A small-molecule ligand and the protein it binds are described below.
Small molecule (SMILES): COC(=O)CCCC=C(c1cc(C#N)c(OC)c(C(=O)OC)c1)c1cc(C#N)c(OC)c(C(=O)OC)c1

Sequence of chain 1.A:
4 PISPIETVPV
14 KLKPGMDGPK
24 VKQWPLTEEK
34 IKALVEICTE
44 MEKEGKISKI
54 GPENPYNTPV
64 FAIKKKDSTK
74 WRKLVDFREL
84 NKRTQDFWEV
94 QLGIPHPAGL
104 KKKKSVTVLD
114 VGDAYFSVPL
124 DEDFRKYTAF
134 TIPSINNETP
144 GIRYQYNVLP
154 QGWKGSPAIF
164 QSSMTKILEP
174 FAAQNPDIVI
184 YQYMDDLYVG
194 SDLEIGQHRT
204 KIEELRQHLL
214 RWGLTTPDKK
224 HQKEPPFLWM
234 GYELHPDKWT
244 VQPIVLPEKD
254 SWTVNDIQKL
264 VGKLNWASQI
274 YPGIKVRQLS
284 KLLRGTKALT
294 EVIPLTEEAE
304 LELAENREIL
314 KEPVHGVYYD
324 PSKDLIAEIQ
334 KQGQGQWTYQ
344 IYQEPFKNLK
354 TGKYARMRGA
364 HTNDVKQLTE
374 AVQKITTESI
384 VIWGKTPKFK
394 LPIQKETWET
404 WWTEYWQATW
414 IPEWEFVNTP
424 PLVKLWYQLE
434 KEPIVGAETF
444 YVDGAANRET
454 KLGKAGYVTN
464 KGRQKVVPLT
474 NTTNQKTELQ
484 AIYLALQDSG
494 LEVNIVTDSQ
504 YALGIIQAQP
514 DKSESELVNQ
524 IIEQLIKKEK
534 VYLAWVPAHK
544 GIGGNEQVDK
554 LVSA

Sequence of chain 1.B:
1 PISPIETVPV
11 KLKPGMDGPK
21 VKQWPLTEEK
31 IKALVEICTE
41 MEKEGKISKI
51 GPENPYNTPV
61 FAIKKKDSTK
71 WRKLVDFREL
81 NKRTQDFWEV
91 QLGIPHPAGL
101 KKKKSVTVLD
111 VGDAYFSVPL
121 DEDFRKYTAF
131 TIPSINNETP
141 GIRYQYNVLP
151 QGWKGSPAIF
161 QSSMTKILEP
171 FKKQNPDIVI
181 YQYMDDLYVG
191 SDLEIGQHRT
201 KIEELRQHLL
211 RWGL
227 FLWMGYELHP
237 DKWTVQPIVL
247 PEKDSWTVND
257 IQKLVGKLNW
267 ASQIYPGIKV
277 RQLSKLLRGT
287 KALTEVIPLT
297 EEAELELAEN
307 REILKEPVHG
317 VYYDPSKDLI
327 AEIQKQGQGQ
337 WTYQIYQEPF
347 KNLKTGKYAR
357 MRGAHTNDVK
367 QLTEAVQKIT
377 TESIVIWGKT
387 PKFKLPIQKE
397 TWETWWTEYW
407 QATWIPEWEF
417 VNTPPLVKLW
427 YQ

Binding-site contacts:
Ligand atom O3 contacts residue TYR184 of chain 1.A at 3.5 Å.
Ligand atom C20 contacts residue LEU103 of chain 1.A at 3.8 Å (hydrophobic).
Ligand atom N69 contacts residue TYR321 of chain 1.A at 3.0 Å (h-bond).
Ligand atom O35 contacts residue VAL109 of chain 1.A at 3.6 Å.
Ligand atom C17 contacts residue TRP232 of chain 1.A at 3.5 Å (hydrophobic).
Ligand atom O1 contacts residue VAL109 of chain 1.A at 3.5 Å.
Ligand atom C23 contacts residue PHE230 of chain 1.A at 3.7 Å (hydrophobic).
Ligand atom C5 contacts residue LEU237 of chain 1.A at 3.6 Å (hydrophobic).
Ligand atom C15 contacts residue PHE230 of chain 1.A at 3.8 Å (hydrophobic).
Ligand atom C20 contacts residue TYR184 of chain 1.A at 3.6 Å (hydrophobic).
Ligand atom C19 contacts residue TYR184 of chain 1.A at 3.4 Å (hydrophobic).
Ligand atom N69 contacts residue HIS238 of chain 1.A at 2.7 Å (h-bond).
Ligand atom C13 contacts residue TYR191 of chain 1.A at 3.2 Å (hydrophobic).
Ligand atom C8 contacts residue LEU237 of chain 1.A at 3.7 Å (hydrophobic).
Ligand atom C77 contacts residue PHE230 of chain 1.A at 3.8 Å (hydrophobic).
Ligand atom O36 contacts residue PHE230 of chain 1.A at 3.4 Å.
Ligand atom C14 contacts residue TYR191 of chain 1.A at 3.6 Å (hydrophobic).
Ligand atom C12 contacts residue TYR191 of chain 1.A at 3.5 Å (hydrophobic).
Ligand atom C8 contacts residue TYR191 of chain 1.A at 3.6 Å (hydrophobic).
Ligand atom C24 contacts residue TYR191 of chain 1.A at 3.0 Å (hydrophobic).
Ligand atom C24 contacts residue VAL192 of chain 1.A at 3.7 Å (hydrophobic).
Ligand atom C25 contacts residue LYS226 of chain 1.A at 3.0 Å.
Ligand atom C21 contacts residue GLU138 of chain 1.B at 3.8 Å.
Ligand atom N69 contacts residue PHE230 of chain 1.A at 3.7 Å.
Ligand atom C12 contacts residue TRP232 of chain 1.A at 3.4 Å (hydrophobic).
Ligand atom N74 contacts residue LEU231 of chain 1.A at 2.7 Å (h-bond).
Ligand atom C16 contacts residue VAL111 of chain 1.A at 3.8 Å (hydrophobic).
Ligand atom C23 contacts residue LYS226 of chain 1.A at 3.7 Å.
Ligand atom C25 contacts residue PHE230 of chain 1.A at 3.5 Å (hydrophobic).
Ligand atom O3 contacts residue LEU103 of chain 1.A at 3.6 Å.
Ligand atom C82 contacts residue TRP232 of chain 1.A at 3.8 Å (hydrophobic).
Ligand atom C9 contacts residue LEU237 of chain 1.A at 3.8 Å (hydrophobic).
Ligand atom C77 contacts residue TYR321 of chain 1.A at 3.5 Å (hydrophobic).
Ligand atom C18 contacts residue TYR184 of chain 1.A at 3.5 Å (hydrophobic).
Ligand atom C9 contacts residue TRP232 of chain 1.A at 3.5 Å (hydrophobic).
Ligand atom O7 contacts residue LYS226 of chain 1.A at 3.3 Å.
Ligand atom O5 contacts residue TYR191 of chain 1.A at 3.5 Å.
Ligand atom C16 contacts residue PHE230 of chain 1.A at 3.7 Å (hydrophobic).
Ligand atom C22 contacts residue LYS104 of chain 1.A at 3.7 Å.
Ligand atom C82 contacts residue LEU231 of chain 1.A at 3.4 Å (hydrophobic).